Binding-site contacts:
Ligand atom F2 contacts residue LEU91 of chain 1.A at 3.8 Å.
Ligand atom F2 contacts residue TYR88 of chain 1.A at 3.2 Å.
Ligand atom F3 contacts residue TYR88 of chain 1.A at 3.8 Å.
Ligand atom C5 contacts residue LEU118 of chain 1.A at 4.1 Å (hydrophobic).
Ligand atom F6 contacts residue MET102 of chain 1.A at 3.1 Å.
Ligand atom C6 contacts residue PHE153 of chain 1.A at 4.0 Å (hydrophobic).
Ligand atom F4 contacts residue ALA99 of chain 1.A at 4.1 Å.
Ligand atom C3 contacts residue LEU84 of chain 1.A at 4.0 Å (hydrophobic).
Ligand atom C4 contacts residue LEU84 of chain 1.A at 3.8 Å (hydrophobic).
Ligand atom C1 contacts residue LEU121 of chain 1.A at 4.1 Å (hydrophobic).
Ligand atom C1 contacts residue PHE153 of chain 1.A at 4.1 Å (hydrophobic).
Ligand atom C6 contacts residue LEU118 of chain 1.A at 3.7 Å (hydrophobic).
Ligand atom C6 contacts residue ALA99 of chain 1.A at 3.9 Å (hydrophobic).
Ligand atom F1 contacts residue LEU121 of chain 1.A at 2.9 Å.
Ligand atom F1 contacts residue LEU91 of chain 1.A at 4.0 Å.
Ligand atom F1 contacts residue LEU118 of chain 1.A at 3.8 Å.
Ligand atom C1 contacts residue ALA99 of chain 1.A at 3.6 Å (hydrophobic).
Ligand atom F1 contacts residue PHE153 of chain 1.A at 3.6 Å.
Ligand atom F4 contacts residue VAL111 of chain 1.A at 4.1 Å.
Ligand atom F1 contacts residue VAL87 of chain 1.A at 3.8 Å.
Ligand atom F3 contacts residue LEU84 of chain 1.A at 3.3 Å.
Ligand atom C5 contacts residue ALA99 of chain 1.A at 4.0 Å (hydrophobic).
Ligand atom F4 contacts residue ILE78 of chain 1.A at 3.8 Å.
Ligand atom F3 contacts residue ILE78 of chain 1.A at 3.4 Å.
Ligand atom C2 contacts residue ALA99 of chain 1.A at 3.5 Å (hydrophobic).
Ligand atom F6 contacts residue LEU121 of chain 1.A at 4.0 Å.
Ligand atom C6 contacts residue MET102 of chain 1.A at 4.2 Å (hydrophobic).
Ligand atom C4 contacts residue VAL103 of chain 1.A at 4.0 Å (hydrophobic).
Ligand atom F2 contacts residue LEU84 of chain 1.A at 4.0 Å.
Ligand atom C3 contacts residue LEU118 of chain 1.A at 4.1 Å (hydrophobic).
Ligand atom F2 contacts residue VAL87 of chain 1.A at 3.2 Å.
Ligand atom F4 contacts residue LEU84 of chain 1.A at 3.5 Å.
Ligand atom C1 contacts residue LEU118 of chain 1.A at 3.5 Å (hydrophobic).
Ligand atom C2 contacts residue VAL87 of chain 1.A at 4.1 Å (hydrophobic).
Ligand atom C3 contacts residue ALA99 of chain 1.A at 3.7 Å (hydrophobic).
Ligand atom C2 contacts residue LEU118 of chain 1.A at 3.7 Å (hydrophobic).
Ligand atom F2 contacts residue ALA99 of chain 1.A at 4.0 Å.
Ligand atom C4 contacts residue ALA99 of chain 1.A at 4.0 Å (hydrophobic).
Ligand atom F6 contacts residue PHE153 of chain 1.A at 3.4 Å.
Ligand atom F4 contacts residue VAL103 of chain 1.A at 3.0 Å.

A protein and the small-molecule ligand that binds it are described below.
Small molecule (SMILES): Fc1cc(F)c(F)c(F)c1F

Sequence of chain 1.A:
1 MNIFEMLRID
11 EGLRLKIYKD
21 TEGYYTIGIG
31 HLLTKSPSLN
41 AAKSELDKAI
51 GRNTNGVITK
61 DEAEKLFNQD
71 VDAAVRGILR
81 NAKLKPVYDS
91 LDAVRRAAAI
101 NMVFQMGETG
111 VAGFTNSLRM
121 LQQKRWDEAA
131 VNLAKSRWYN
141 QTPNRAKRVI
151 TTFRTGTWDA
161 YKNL